This protein binds this small molecule.
Small molecule (SMILES): NCC(=O)NCC(=O)NCC(=O)NCC(=O)NCC(=O)O

Binding-site contacts:
Ligand atom C contacts residue TYR73 of chain 1.A at 4.4 Å (hydrophobic).
Ligand atom CA contacts residue PHE33 of chain 1.A at 3.8 Å (hydrophobic).
Ligand atom C contacts residue THR30 of chain 1.A at 3.8 Å.
Ligand atom C contacts residue PHE33 of chain 1.A at 4.4 Å (hydrophobic).
Ligand atom O contacts residue GLY31 of chain 1.A at 3.7 Å.
Ligand atom CA contacts residue MET54 of chain 1.A at 4.0 Å (hydrophobic).
Ligand atom N contacts residue GLU52 of chain 1.A at 2.8 Å (salt-bridge).
Ligand atom OXT contacts residue MET36 of chain 1.A at 4.3 Å.
Ligand atom N contacts residue TYR73 of chain 1.A at 3.9 Å.
Ligand atom C contacts residue MET54 of chain 1.A at 3.9 Å (hydrophobic).
Ligand atom CA contacts residue MET36 of chain 1.A at 4.0 Å (hydrophobic).
Ligand atom CA contacts residue PRO32 of chain 1.A at 4.5 Å (hydrophobic).
Ligand atom N contacts residue GLY31 of chain 1.A at 3.9 Å.
Ligand atom C contacts residue TYR8 of chain 1.A at 3.6 Å (hydrophobic).
Ligand atom O contacts residue THR10 of chain 1.A at 3.8 Å.
Ligand atom O contacts residue TYR8 of chain 1.A at 4.0 Å.
Ligand atom OXT contacts residue TYR8 of chain 1.A at 3.8 Å.
Ligand atom N contacts residue TYR12 of chain 1.A at 3.5 Å (h-bond).
Ligand atom C contacts residue GLU52 of chain 1.A at 3.8 Å.
Ligand atom CA contacts residue GLU52 of chain 1.A at 3.5 Å.
Ligand atom O contacts residue MET54 of chain 1.A at 3.7 Å.
Ligand atom C contacts residue GLY31 of chain 1.A at 4.1 Å.
Ligand atom C contacts residue MET36 of chain 1.A at 3.8 Å (hydrophobic).
Ligand atom CA contacts residue TYR8 of chain 1.A at 3.5 Å (hydrophobic).
Ligand atom C contacts residue ASN6 of chain 1.A at 3.6 Å.
Ligand atom O contacts residue PRO32 of chain 1.A at 3.4 Å.
Ligand atom O contacts residue THR30 of chain 1.A at 4.2 Å.
Ligand atom O contacts residue ASN6 of chain 1.A at 3.0 Å (h-bond).
Ligand atom CA contacts residue THR30 of chain 1.A at 3.5 Å.
Ligand atom O contacts residue MET36 of chain 1.A at 3.4 Å.
Ligand atom O contacts residue PHE33 of chain 1.A at 3.4 Å.
Ligand atom CA contacts residue ASN6 of chain 1.A at 3.9 Å.
Ligand atom N contacts residue TYR8 of chain 1.A at 3.5 Å.
Ligand atom C contacts residue TYR12 of chain 1.A at 3.7 Å (hydrophobic).
Ligand atom N contacts residue THR30 of chain 1.A at 2.8 Å (h-bond).
Ligand atom CA contacts residue TYR12 of chain 1.A at 3.6 Å (hydrophobic).
Ligand atom N contacts residue ASN6 of chain 1.A at 4.1 Å.
Ligand atom O contacts residue TYR12 of chain 1.A at 3.8 Å.
Ligand atom C contacts residue PRO32 of chain 1.A at 4.5 Å (hydrophobic).
Ligand atom CA contacts residue TYR73 of chain 1.A at 3.2 Å (hydrophobic).

Sequence of chain 1.A:
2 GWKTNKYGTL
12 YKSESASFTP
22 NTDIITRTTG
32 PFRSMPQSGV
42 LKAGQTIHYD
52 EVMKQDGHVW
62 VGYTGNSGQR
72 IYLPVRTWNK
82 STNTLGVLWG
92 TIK